Binding-site contacts:
Ligand atom C30 contacts residue PHE195 of chain 4.A at 3.3 Å (hydrophobic).
Ligand atom C9 contacts residue ALA285 of chain 4.A at 3.9 Å (hydrophobic).
Ligand atom C13 contacts residue HEM1 of chain 4.B at 3.6 Å.
Ligand atom O4 contacts residue SER99 of chain 4.A at 3.2 Å (h-bond).
Ligand atom C4 contacts residue ARG192 of chain 4.A at 3.5 Å.
Ligand atom C17 contacts residue PHE195 of chain 4.A at 3.6 Å (hydrophobic).
Ligand atom C20 contacts residue ILE100 of chain 4.A at 3.8 Å (hydrophobic).
Ligand atom O4 contacts residue ALA285 of chain 4.A at 3.3 Å.
Ligand atom C23 contacts residue PHE37 of chain 4.A at 3.4 Å (hydrophobic).
Ligand atom BR contacts residue ASP56 of chain 4.A at 3.8 Å.
Ligand atom C7 contacts residue HEM1 of chain 4.B at 3.5 Å.
Ligand atom C30 contacts residue PHE88 of chain 4.A at 3.5 Å (hydrophobic).
Ligand atom C6 contacts residue ALA285 of chain 4.A at 3.2 Å (hydrophobic).
Ligand atom C6 contacts residue HEM1 of chain 4.B at 3.3 Å.
Ligand atom N5 contacts residue THR204 of chain 4.A at 3.3 Å (h-bond).
Ligand atom C7 contacts residue THR289 of chain 4.A at 3.7 Å.
Ligand atom C31 contacts residue PHE88 of chain 4.A at 3.7 Å (hydrophobic).
Ligand atom C7 contacts residue ALA285 of chain 4.A at 3.6 Å (hydrophobic).
Ligand atom C14 contacts residue ARG352 of chain 4.A at 3.5 Å.
Ligand atom O3 contacts residue ARG85 of chain 4.A at 3.3 Å.
Ligand atom C27 contacts residue GLU354 of chain 4.A at 3.8 Å.
Ligand atom C28 contacts residue PHE195 of chain 4.A at 3.8 Å (hydrophobic).
Ligand atom C24 contacts residue PHE195 of chain 4.A at 3.6 Å (hydrophobic).
Ligand atom C2 contacts residue ARG192 of chain 4.A at 3.6 Å.
Ligand atom C13 contacts residue ALA350 of chain 4.A at 3.4 Å (hydrophobic).
Ligand atom C32 contacts residue PHE88 of chain 4.A at 3.1 Å (hydrophobic).
Ligand atom C26 contacts residue PHE195 of chain 4.A at 3.6 Å (hydrophobic).
Ligand atom C20 contacts residue PHE284 of chain 4.A at 3.6 Å (hydrophobic).
Ligand atom C25 contacts residue PHE195 of chain 4.A at 3.7 Å (hydrophobic).
Ligand atom O1 contacts residue ARG192 of chain 4.A at 3.1 Å (salt-bridge).
Ligand atom C27 contacts residue ARG352 of chain 4.A at 3.4 Å.
Ligand atom C27 contacts residue PHE37 of chain 4.A at 3.6 Å (hydrophobic).
Ligand atom C21 contacts residue PHE195 of chain 4.A at 3.5 Å (hydrophobic).
Ligand atom C10 contacts residue PHE284 of chain 4.A at 3.0 Å (hydrophobic).
Ligand atom C32 contacts residue PHE195 of chain 4.A at 3.5 Å (hydrophobic).
Ligand atom O5 contacts residue PHE195 of chain 4.A at 3.3 Å.
Ligand atom C22 contacts residue PHE195 of chain 4.A at 3.6 Å (hydrophobic).
Ligand atom C12 contacts residue PHE284 of chain 4.A at 3.7 Å (hydrophobic).
Ligand atom N2 contacts residue ALA285 of chain 4.A at 3.7 Å.
Ligand atom O2 contacts residue ARG192 of chain 4.A at 3.2 Å (salt-bridge).

A protein and the small-molecule ligand that binds it are described below.
Small molecule (SMILES): CC(C)C[C@H]1C(=O)N2CCC[C@H]2[C@]2(O)O[C@](NC(=O)[C@@H]3C=C4c5cccc6[nH]c(Br)c(c56)C[C@H]4N(C)C3)(C(C)C)C(=O)N12

Sequence of chain 4.A:
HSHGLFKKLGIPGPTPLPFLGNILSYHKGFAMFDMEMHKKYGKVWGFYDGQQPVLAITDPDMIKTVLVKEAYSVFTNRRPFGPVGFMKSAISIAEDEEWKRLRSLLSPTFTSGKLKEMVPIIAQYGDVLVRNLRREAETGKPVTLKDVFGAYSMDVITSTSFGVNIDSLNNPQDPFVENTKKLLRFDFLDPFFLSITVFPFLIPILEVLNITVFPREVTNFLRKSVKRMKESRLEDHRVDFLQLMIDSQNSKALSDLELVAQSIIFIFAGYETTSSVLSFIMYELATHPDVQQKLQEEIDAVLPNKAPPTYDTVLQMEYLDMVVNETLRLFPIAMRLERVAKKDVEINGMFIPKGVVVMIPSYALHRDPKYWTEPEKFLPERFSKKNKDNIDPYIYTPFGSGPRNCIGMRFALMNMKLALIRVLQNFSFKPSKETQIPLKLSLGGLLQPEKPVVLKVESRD